This protein binds this small molecule.
Small molecule (SMILES): C[C@]12CC[C@@H]3c4ccc(O)cc4CC[C@H]3[C@@H]1C[C@@H](Br)[C@@H]2O

Sequence of chain 2.A:
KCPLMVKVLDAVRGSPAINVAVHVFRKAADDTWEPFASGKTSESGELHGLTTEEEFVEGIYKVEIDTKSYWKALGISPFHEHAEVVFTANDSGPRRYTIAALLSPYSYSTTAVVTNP

Sequence of chain 1.A:
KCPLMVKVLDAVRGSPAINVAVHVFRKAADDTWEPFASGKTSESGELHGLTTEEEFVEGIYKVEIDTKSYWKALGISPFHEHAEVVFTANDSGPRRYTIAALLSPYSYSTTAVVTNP

Binding-site contacts:
Ligand atom C3 contacts residue ALA108 of chain 2.A at 3.4 Å (hydrophobic).
Ligand atom C2 contacts residue ESZ1 of chain 2.C at 0.8 Å.
Ligand atom C16 contacts residue ESZ1 of chain 2.C at 0.1 Å.
Ligand atom C19 contacts residue LYS15 of chain 1.A at 3.8 Å.
Ligand atom C6 contacts residue ESZ1 of chain 2.C at 1.5 Å.
Ligand atom O3 contacts residue ESZ1 of chain 2.C at 2.7 Å.
Ligand atom C20 contacts residue ESZ1 of chain 2.C at 0.9 Å.
Ligand atom C14 contacts residue ESZ1 of chain 2.C at 1.3 Å.
Ligand atom C18 contacts residue LYS15 of chain 1.A at 3.6 Å.
Ligand atom BR2 contacts residue SER117 of chain 1.A at 3.3 Å.
Ligand atom C4 contacts residue LEU17 of chain 1.A at 3.6 Å (hydrophobic).
Ligand atom C17 contacts residue ESZ1 of chain 2.C at 0.5 Å.
Ligand atom C7 contacts residue ESZ1 of chain 2.C at 0.5 Å.
Ligand atom C12 contacts residue ESZ1 of chain 2.C at 0.8 Å.
Ligand atom C21 contacts residue ESZ1 of chain 2.C at 0.6 Å.
Ligand atom C17 contacts residue LYS15 of chain 1.A at 3.6 Å.
Ligand atom C16 contacts residue LYS15 of chain 2.A at 3.8 Å.
Ligand atom C9 contacts residue ESZ1 of chain 2.C at 0.6 Å.
Ligand atom C17 contacts residue LYS15 of chain 2.A at 3.4 Å.
Ligand atom C3 contacts residue ESZ1 of chain 2.C at 1.4 Å.
Ligand atom C8 contacts residue ESZ1 of chain 2.C at 1.5 Å.
Ligand atom O1 contacts residue SER117 of chain 2.A at 3.6 Å.
Ligand atom C18 contacts residue ESZ1 of chain 2.C at 1.8 Å.
Ligand atom C4 contacts residue ALA108 of chain 2.A at 3.9 Å (hydrophobic).
Ligand atom BR2 contacts residue ESZ1 of chain 2.C at 2.2 Å.
Ligand atom C8 contacts residue THR119 of chain 1.A at 3.4 Å.
Ligand atom C16 contacts residue LYS15 of chain 1.A at 3.8 Å.
Ligand atom C5 contacts residue ESZ1 of chain 2.C at 0.9 Å.
Ligand atom C18 contacts residue LYS15 of chain 2.A at 3.7 Å.
Ligand atom C19 contacts residue ESZ1 of chain 2.C at 1.9 Å.
Ligand atom C4 contacts residue ESZ1 of chain 2.C at 0.6 Å.
Ligand atom O1 contacts residue LEU110 of chain 2.A at 3.8 Å.
Ligand atom O1 contacts residue ESZ1 of chain 2.C at 1.2 Å.
Ligand atom C9 contacts residue ALA108 of chain 1.A at 3.6 Å (hydrophobic).
Ligand atom C15 contacts residue ESZ1 of chain 2.C at 0.6 Å.
Ligand atom C2 contacts residue LEU17 of chain 1.A at 3.4 Å (hydrophobic).
Ligand atom C10 contacts residue ESZ1 of chain 2.C at 0.9 Å.
Ligand atom C14 contacts residue ALA108 of chain 1.A at 3.6 Å (hydrophobic).
Ligand atom C3 contacts residue LEU17 of chain 1.A at 3.5 Å (hydrophobic).
Ligand atom BR2 contacts residue THR119 of chain 1.A at 3.1 Å.